The protein below binds the small molecule below.
Small molecule (SMILES): CC(=O)N[C@@H]1[C@@H](O)[C@H](O)[C@@H](CO)O[C@H]1O

Sequence of chain 1.A:
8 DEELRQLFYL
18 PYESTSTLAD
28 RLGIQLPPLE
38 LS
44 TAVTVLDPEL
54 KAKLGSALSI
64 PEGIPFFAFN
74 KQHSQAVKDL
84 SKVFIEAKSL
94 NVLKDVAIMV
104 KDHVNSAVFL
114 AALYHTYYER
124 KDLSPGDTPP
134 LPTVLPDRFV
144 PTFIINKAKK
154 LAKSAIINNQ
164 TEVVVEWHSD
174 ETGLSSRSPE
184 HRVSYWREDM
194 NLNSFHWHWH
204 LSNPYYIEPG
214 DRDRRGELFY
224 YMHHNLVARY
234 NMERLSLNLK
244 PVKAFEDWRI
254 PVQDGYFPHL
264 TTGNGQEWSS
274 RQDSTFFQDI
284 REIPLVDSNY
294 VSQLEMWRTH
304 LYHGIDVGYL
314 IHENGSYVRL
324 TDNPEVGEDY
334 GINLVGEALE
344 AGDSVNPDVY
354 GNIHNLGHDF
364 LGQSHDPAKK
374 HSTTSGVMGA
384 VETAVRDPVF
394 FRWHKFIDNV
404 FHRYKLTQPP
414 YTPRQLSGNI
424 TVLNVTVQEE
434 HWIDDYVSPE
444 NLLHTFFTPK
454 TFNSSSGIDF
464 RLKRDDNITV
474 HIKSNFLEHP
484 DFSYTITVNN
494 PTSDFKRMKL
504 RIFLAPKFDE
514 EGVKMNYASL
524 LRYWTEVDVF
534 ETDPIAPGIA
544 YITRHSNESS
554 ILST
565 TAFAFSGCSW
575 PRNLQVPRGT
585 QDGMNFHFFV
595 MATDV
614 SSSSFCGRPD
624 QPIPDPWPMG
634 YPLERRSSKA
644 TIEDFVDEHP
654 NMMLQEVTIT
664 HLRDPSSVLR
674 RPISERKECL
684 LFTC

Binding-site contacts:
Ligand atom C8 contacts residue GLY421 of chain 1.A at 4.2 Å.
Ligand atom C3 contacts residue ASN422 of chain 1.A at 3.8 Å.
Ligand atom C5 contacts residue ASN422 of chain 1.A at 3.6 Å.
Ligand atom C3 contacts residue ARG417 of chain 1.A at 3.8 Å.
Ligand atom C2 contacts residue ARG417 of chain 1.A at 4.4 Å.
Ligand atom C5 contacts residue LYS499 of chain 1.A at 3.5 Å.
Ligand atom C1 contacts residue ASN422 of chain 1.A at 1.4 Å.
Ligand atom C7 contacts residue ARG417 of chain 1.A at 4.4 Å.
Ligand atom O5 contacts residue ASN422 of chain 1.A at 2.3 Å (h-bond).
Ligand atom C2 contacts residue ASN422 of chain 1.A at 2.5 Å.
Ligand atom O7 contacts residue ARG417 of chain 1.A at 3.6 Å (salt-bridge).
Ligand atom C2 contacts residue ASP598 of chain 1.A at 3.8 Å.
Ligand atom C7 contacts residue ASN422 of chain 1.A at 3.3 Å.
Ligand atom O3 contacts residue ARG417 of chain 1.A at 2.7 Å (salt-bridge).
Ligand atom O7 contacts residue ASN422 of chain 1.A at 4.0 Å.
Ligand atom O7 contacts residue GLY421 of chain 1.A at 3.8 Å.
Ligand atom O5 contacts residue LYS499 of chain 1.A at 2.8 Å (salt-bridge).
Ligand atom O7 contacts residue SER420 of chain 1.A at 4.0 Å.
Ligand atom C1 contacts residue LYS499 of chain 1.A at 3.8 Å.
Ligand atom C6 contacts residue LYS499 of chain 1.A at 3.2 Å.
Ligand atom C1 contacts residue ASP598 of chain 1.A at 4.3 Å.
Ligand atom N2 contacts residue ARG417 of chain 1.A at 4.4 Å.
Ligand atom C4 contacts residue ASN422 of chain 1.A at 4.1 Å.
Ligand atom O6 contacts residue LYS499 of chain 1.A at 3.4 Å (salt-bridge).
Ligand atom N2 contacts residue ASP598 of chain 1.A at 4.3 Å.
Ligand atom C7 contacts residue ASP598 of chain 1.A at 4.0 Å.
Ligand atom O7 contacts residue ASP598 of chain 1.A at 3.2 Å (salt-bridge).
Ligand atom C8 contacts residue ASN422 of chain 1.A at 3.1 Å.
Ligand atom N2 contacts residue ASN422 of chain 1.A at 3.2 Å (h-bond).
Ligand atom C7 contacts residue GLY421 of chain 1.A at 4.3 Å.